Sequence of chain 1.A:
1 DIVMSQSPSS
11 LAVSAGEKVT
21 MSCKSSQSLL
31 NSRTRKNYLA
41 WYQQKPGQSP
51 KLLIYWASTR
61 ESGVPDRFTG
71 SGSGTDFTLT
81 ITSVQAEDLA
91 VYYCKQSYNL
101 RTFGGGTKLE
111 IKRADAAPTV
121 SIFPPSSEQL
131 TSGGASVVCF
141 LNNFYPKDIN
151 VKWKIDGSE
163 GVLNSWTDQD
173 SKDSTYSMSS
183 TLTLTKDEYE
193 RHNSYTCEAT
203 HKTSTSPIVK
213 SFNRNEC

Binding-site contacts:
Ligand atom O4 contacts residue HIS102 of chain 1.B at 3.9 Å.
Ligand atom C1 contacts residue ARG33 of chain 1.A at 3.7 Å.
Ligand atom O4 contacts residue ARG101 of chain 1.A at 2.8 Å (salt-bridge).
Ligand atom C1 contacts residue ARG52 of chain 1.B at 3.5 Å.
Ligand atom O1A contacts residue ARG33 of chain 1.A at 3.9 Å.
Ligand atom O1A contacts residue PHE50 of chain 1.B at 4.0 Å.
Ligand atom C3 contacts residue TYR33 of chain 1.B at 3.8 Å (hydrophobic).
Ligand atom O7 contacts residue TYR38 of chain 1.A at 3.7 Å.
Ligand atom O5 contacts residue SER97 of chain 1.A at 2.7 Å (h-bond).
Ligand atom C2 contacts residue ARG33 of chain 1.A at 4.0 Å.
Ligand atom C5 contacts residue SER97 of chain 1.A at 3.5 Å.
Ligand atom O4 contacts residue SER97 of chain 1.A at 3.8 Å.
Ligand atom C1 contacts residue ASN31 of chain 1.A at 3.7 Å.
Ligand atom O1B contacts residue ARG52 of chain 1.B at 3.0 Å (salt-bridge).
Ligand atom O1B contacts residue ARG33 of chain 1.A at 3.5 Å (salt-bridge).
Ligand atom C4 contacts residue GLU107 of chain 1.B at 3.2 Å.
Ligand atom C11 contacts residue ASN56 of chain 1.B at 3.2 Å.
Ligand atom C7 contacts residue TYR98 of chain 1.A at 4.0 Å (hydrophobic).
Ligand atom O1A contacts residue ARG52 of chain 1.B at 2.6 Å (salt-bridge).
Ligand atom C3 contacts residue ARG33 of chain 1.A at 3.1 Å.
Ligand atom O1A contacts residue TYR33 of chain 1.B at 2.6 Å (h-bond).
Ligand atom C2 contacts residue TYR33 of chain 1.B at 3.9 Å (hydrophobic).
Ligand atom O1B contacts residue ASN31 of chain 1.A at 2.7 Å (h-bond).
Ligand atom C9 contacts residue TYR33 of chain 1.B at 3.9 Å (hydrophobic).
Ligand atom O5 contacts residue TYR98 of chain 1.A at 3.5 Å (h-bond).
Ligand atom O2 contacts residue TYR33 of chain 1.B at 3.4 Å (h-bond).
Ligand atom C11 contacts residue TYR33 of chain 1.B at 3.4 Å (hydrophobic).
Ligand atom O7 contacts residue ASN31 of chain 1.A at 3.5 Å (h-bond).
Ligand atom C10 contacts residue ASN56 of chain 1.B at 3.8 Å.
Ligand atom C4 contacts residue HIS102 of chain 1.B at 4.0 Å.
Ligand atom O7 contacts residue TYR98 of chain 1.A at 4.0 Å.
Ligand atom O5 contacts residue ARG101 of chain 1.A at 3.6 Å (salt-bridge).
Ligand atom C5 contacts residue GLU107 of chain 1.B at 3.5 Å.
Ligand atom C3 contacts residue ARG101 of chain 1.A at 3.7 Å.
Ligand atom C10 contacts residue TYR33 of chain 1.B at 3.9 Å (hydrophobic).
Ligand atom C1 contacts residue TYR33 of chain 1.B at 3.6 Å (hydrophobic).
Ligand atom C4 contacts residue ARG33 of chain 1.A at 3.6 Å.
Ligand atom O1B contacts residue PHE50 of chain 1.B at 4.1 Å.
Ligand atom O4 contacts residue GLU107 of chain 1.B at 2.6 Å (salt-bridge).
Ligand atom C4 contacts residue ARG101 of chain 1.A at 3.9 Å.

Sequence of chain 1.B:
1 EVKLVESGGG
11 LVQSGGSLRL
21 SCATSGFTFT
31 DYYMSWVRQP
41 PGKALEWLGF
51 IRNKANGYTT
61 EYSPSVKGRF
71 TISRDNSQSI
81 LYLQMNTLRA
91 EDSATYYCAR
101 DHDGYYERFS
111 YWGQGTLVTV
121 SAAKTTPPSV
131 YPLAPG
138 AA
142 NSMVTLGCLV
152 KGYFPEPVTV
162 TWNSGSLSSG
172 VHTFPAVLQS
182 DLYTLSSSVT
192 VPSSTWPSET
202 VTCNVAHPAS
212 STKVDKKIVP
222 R

A protein and the small-molecule ligand that binds it are described below.
Small molecule (SMILES): C=CCO[C@]1(C(=O)O)C[C@@H](O)[C@@H](O)[C@@H]([C@H](O)CO[C@]2(C(=O)O)C=CC[C@@H]([C@H](O)CO)O2)O1